The protein below binds the small molecule below.
Small molecule (SMILES): CC(=O)N[C@H]1[C@H](O[C@H]2[C@H](O)[C@@H](NC(C)=O)CO[C@@H]2CO)O[C@H](CO)[C@@H](O)[C@@H]1O

Binding-site contacts:
Ligand atom N2 contacts residue ASN1153 of chain 1.C at 2.9 Å (h-bond).
Ligand atom C5 contacts residue ASN1153 of chain 1.C at 3.7 Å.
Ligand atom C8 contacts residue ASN1153 of chain 1.C at 4.3 Å.
Ligand atom C3 contacts residue ASN1153 of chain 1.C at 3.9 Å.
Ligand atom O7 contacts residue ASN1153 of chain 1.C at 3.0 Å (h-bond).
Ligand atom C8 contacts residue VAL1152 of chain 1.C at 4.2 Å (hydrophobic).
Ligand atom C2 contacts residue ASN1153 of chain 1.C at 2.5 Å.
Ligand atom C4 contacts residue ASN1153 of chain 1.C at 4.3 Å.
Ligand atom C7 contacts residue ASN1153 of chain 1.C at 3.2 Å.
Ligand atom O5 contacts residue ASN1153 of chain 1.C at 2.4 Å (h-bond).
Ligand atom C1 contacts residue ASN1153 of chain 1.C at 1.5 Å.
Ligand atom C8 contacts residue ILE1151 of chain 1.C at 3.2 Å (hydrophobic).

Sequence of chain 1.C:
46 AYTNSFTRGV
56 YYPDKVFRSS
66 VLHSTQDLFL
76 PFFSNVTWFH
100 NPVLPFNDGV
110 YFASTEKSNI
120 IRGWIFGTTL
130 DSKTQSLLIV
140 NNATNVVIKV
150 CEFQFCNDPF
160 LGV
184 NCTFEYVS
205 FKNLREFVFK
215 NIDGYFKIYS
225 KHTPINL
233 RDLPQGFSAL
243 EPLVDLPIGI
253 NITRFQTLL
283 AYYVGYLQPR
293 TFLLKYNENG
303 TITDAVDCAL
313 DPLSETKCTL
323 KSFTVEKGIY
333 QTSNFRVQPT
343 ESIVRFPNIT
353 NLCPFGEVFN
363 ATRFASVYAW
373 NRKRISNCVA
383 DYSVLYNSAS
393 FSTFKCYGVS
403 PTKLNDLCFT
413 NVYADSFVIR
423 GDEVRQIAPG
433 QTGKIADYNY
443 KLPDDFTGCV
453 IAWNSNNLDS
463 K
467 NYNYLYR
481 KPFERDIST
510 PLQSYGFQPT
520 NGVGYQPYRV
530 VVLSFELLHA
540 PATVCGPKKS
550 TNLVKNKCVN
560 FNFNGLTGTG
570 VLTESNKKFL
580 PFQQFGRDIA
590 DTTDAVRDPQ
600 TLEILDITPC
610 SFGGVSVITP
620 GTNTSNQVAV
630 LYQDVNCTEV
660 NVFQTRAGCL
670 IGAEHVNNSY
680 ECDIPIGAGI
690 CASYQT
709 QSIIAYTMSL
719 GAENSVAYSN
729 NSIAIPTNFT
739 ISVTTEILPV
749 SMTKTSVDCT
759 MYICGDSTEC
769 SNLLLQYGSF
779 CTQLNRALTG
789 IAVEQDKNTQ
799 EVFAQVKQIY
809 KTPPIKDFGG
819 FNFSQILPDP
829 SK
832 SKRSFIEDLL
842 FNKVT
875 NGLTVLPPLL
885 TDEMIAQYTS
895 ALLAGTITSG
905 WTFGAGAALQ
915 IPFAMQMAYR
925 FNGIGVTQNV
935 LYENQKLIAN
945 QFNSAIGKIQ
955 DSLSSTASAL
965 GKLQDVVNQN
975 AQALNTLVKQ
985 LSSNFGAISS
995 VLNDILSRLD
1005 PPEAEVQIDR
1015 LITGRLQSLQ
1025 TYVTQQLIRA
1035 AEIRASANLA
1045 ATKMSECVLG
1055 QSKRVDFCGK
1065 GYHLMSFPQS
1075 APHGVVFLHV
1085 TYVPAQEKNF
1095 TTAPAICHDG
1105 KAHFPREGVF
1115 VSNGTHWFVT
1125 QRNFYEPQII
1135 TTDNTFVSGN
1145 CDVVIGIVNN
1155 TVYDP